Sequence of chain 2.A:
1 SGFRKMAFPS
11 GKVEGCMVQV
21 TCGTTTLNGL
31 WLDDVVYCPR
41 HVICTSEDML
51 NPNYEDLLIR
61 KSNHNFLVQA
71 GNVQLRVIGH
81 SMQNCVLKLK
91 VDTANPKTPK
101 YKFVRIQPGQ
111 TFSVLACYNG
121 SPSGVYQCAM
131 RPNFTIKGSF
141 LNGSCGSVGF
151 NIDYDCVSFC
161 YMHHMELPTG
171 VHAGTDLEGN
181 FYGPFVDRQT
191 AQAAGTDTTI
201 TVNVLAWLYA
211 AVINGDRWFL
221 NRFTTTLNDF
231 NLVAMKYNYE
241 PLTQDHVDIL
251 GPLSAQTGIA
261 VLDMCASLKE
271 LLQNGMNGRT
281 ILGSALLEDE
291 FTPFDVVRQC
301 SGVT

The small molecule below binds the protein below.
Small molecule (SMILES): CC(=O)NCc1ccc2c(c1)OCO2

Binding-site contacts:
Ligand atom C8 contacts residue GLY143 of chain 2.A at 4.2 Å.
Ligand atom N contacts residue CYS145 of chain 2.A at 3.3 Å (h-bond).
Ligand atom O1 contacts residue ASN142 of chain 2.A at 3.2 Å (h-bond).
Ligand atom C1 contacts residue GLY143 of chain 2.A at 3.7 Å.
Ligand atom C2 contacts residue HIS41 of chain 2.A at 3.8 Å.
Ligand atom C1 contacts residue SER144 of chain 2.A at 4.2 Å.
Ligand atom C1 contacts residue HIS41 of chain 2.A at 4.0 Å.
Ligand atom C contacts residue HIS164 of chain 2.A at 4.2 Å.
Ligand atom C9 contacts residue THR26 of chain 2.A at 4.0 Å.
Ligand atom C5 contacts residue ASN142 of chain 2.A at 3.5 Å.
Ligand atom C contacts residue CYS145 of chain 2.A at 1.8 Å (hydrophobic).
Ligand atom C9 contacts residue GLY143 of chain 2.A at 4.0 Å.
Ligand atom C7 contacts residue ASN142 of chain 2.A at 3.8 Å.
Ligand atom C contacts residue HIS41 of chain 2.A at 4.4 Å.
Ligand atom O contacts residue SER144 of chain 2.A at 3.3 Å (h-bond).
Ligand atom C8 contacts residue ASN142 of chain 2.A at 3.9 Å.
Ligand atom C3 contacts residue GLY143 of chain 2.A at 4.3 Å.
Ligand atom C contacts residue SER144 of chain 2.A at 4.4 Å.
Ligand atom O contacts residue LEU27 of chain 2.A at 4.1 Å.
Ligand atom C contacts residue GLY143 of chain 2.A at 4.3 Å.
Ligand atom C2 contacts residue THR25 of chain 2.A at 4.0 Å.
Ligand atom N contacts residue LEU27 of chain 2.A at 4.3 Å.
Ligand atom C6 contacts residue ASN142 of chain 2.A at 3.5 Å.
Ligand atom O2 contacts residue ASN142 of chain 2.A at 4.1 Å.
Ligand atom C2 contacts residue THR26 of chain 2.A at 4.4 Å.
Ligand atom N contacts residue HIS41 of chain 2.A at 3.1 Å (h-bond).
Ligand atom C2 contacts residue LEU27 of chain 2.A at 4.3 Å (hydrophobic).
Ligand atom O contacts residue GLY143 of chain 2.A at 2.7 Å (h-bond).
Ligand atom C4 contacts residue ASN142 of chain 2.A at 4.2 Å.
Ligand atom O contacts residue ASN142 of chain 2.A at 3.9 Å.
Ligand atom C1 contacts residue CYS145 of chain 2.A at 2.8 Å (hydrophobic).
Ligand atom O contacts residue CYS145 of chain 2.A at 3.2 Å (h-bond).